Binding-site contacts:
Ligand atom C1 contacts residue ARG82 of chain 1.C at 4.1 Å.
Ligand atom C5 contacts residue ASN219 of chain 1.C at 3.7 Å.
Ligand atom C8 contacts residue PRO83 of chain 1.C at 4.2 Å (hydrophobic).
Ligand atom C4 contacts residue ASN219 of chain 1.C at 4.2 Å.
Ligand atom O6 contacts residue PHE80 of chain 1.C at 3.4 Å.
Ligand atom C6 contacts residue PHE80 of chain 1.C at 3.7 Å (hydrophobic).
Ligand atom C2 contacts residue ASN219 of chain 1.C at 2.4 Å.
Ligand atom N2 contacts residue ASN219 of chain 1.C at 2.9 Å (h-bond).
Ligand atom O7 contacts residue ASN219 of chain 1.C at 3.3 Å (h-bond).
Ligand atom C7 contacts residue ASN219 of chain 1.C at 3.2 Å.
Ligand atom C7 contacts residue ARG82 of chain 1.C at 4.3 Å.
Ligand atom O5 contacts residue ASN219 of chain 1.C at 2.4 Å (h-bond).
Ligand atom O7 contacts residue GLN217 of chain 1.C at 3.3 Å (h-bond).
Ligand atom O7 contacts residue PRO83 of chain 1.C at 3.4 Å.
Ligand atom O5 contacts residue ARG82 of chain 1.C at 4.2 Å.
Ligand atom C7 contacts residue PRO83 of chain 1.C at 4.0 Å (hydrophobic).
Ligand atom C2 contacts residue ARG82 of chain 1.C at 4.2 Å.
Ligand atom C5 contacts residue PHE80 of chain 1.C at 4.5 Å (hydrophobic).
Ligand atom C8 contacts residue ARG82 of chain 1.C at 4.4 Å.
Ligand atom O6 contacts residue PRO79 of chain 1.C at 4.3 Å.
Ligand atom C3 contacts residue ASN219 of chain 1.C at 3.8 Å.
Ligand atom C8 contacts residue ASN219 of chain 1.C at 4.2 Å.
Ligand atom O5 contacts residue PHE80 of chain 1.C at 3.9 Å.
Ligand atom C1 contacts residue ASN219 of chain 1.C at 1.4 Å.

Sequence of chain 1.C:
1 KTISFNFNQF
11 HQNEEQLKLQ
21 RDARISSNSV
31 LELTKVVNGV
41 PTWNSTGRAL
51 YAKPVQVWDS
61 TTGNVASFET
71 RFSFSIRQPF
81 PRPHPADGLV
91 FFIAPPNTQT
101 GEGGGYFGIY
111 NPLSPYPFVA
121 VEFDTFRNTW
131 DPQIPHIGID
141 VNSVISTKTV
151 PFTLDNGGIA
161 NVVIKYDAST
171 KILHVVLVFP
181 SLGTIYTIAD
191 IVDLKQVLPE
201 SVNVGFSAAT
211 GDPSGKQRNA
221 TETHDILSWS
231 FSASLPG

This small molecule binds to this protein.
Small molecule (SMILES): CC(=O)N[C@H]1[C@H](O[C@H]2[C@H](O[C@@H]3O[C@@H](C)[C@@H](O)[C@@H](O)[C@@H]3O)[C@@H](NC(C)=O)CO[C@@H]2CO)O[C@H](CO)[C@@H](O)[C@@H]1O